Binding-site contacts:
Ligand atom C9 contacts residue LYS137 of chain 1.E at 3.9 Å.
Ligand atom C9 contacts residue HIS67 of chain 1.E at 3.9 Å.
Ligand atom C7 contacts residue TYR81 of chain 1.E at 4.0 Å (hydrophobic).
Ligand atom O1 contacts residue ALA25 of chain 1.E at 4.1 Å.
Ligand atom C2 contacts residue THR29 of chain 1.E at 3.0 Å.
Ligand atom C7 contacts residue HIS67 of chain 1.E at 3.4 Å.
Ligand atom C3 contacts residue LEU141 of chain 1.E at 4.0 Å (hydrophobic).
Ligand atom C3 contacts residue LEU54 of chain 1.E at 3.9 Å (hydrophobic).
Ligand atom O2 contacts residue ASP26 of chain 1.E at 3.7 Å.
Ligand atom O contacts residue TYR79 of chain 1.E at 3.0 Å (h-bond).
Ligand atom O contacts residue TYR81 of chain 1.E at 3.8 Å.
Ligand atom C10 contacts residue HIS67 of chain 1.E at 3.7 Å.
Ligand atom O2 contacts residue ALA25 of chain 1.E at 3.5 Å.
Ligand atom C5 contacts residue ALA25 of chain 1.E at 4.0 Å (hydrophobic).
Ligand atom C10 contacts residue LYS52 of chain 1.E at 3.9 Å.
Ligand atom O contacts residue HIS67 of chain 1.E at 2.9 Å (h-bond).
Ligand atom C4 contacts residue LEU141 of chain 1.E at 4.2 Å (hydrophobic).
Ligand atom C9 contacts residue LEU141 of chain 1.E at 3.9 Å (hydrophobic).
Ligand atom C8 contacts residue TYR81 of chain 1.E at 4.3 Å (hydrophobic).
Ligand atom C8 contacts residue LEU54 of chain 1.E at 4.1 Å (hydrophobic).
Ligand atom C5 contacts residue THR29 of chain 1.E at 4.2 Å.
Ligand atom C10 contacts residue TYR79 of chain 1.E at 3.4 Å (hydrophobic).
Ligand atom C6 contacts residue HIS67 of chain 1.E at 3.8 Å.
Ligand atom C8 contacts residue LEU141 of chain 1.E at 4.0 Å (hydrophobic).
Ligand atom O contacts residue LYS52 of chain 1.E at 4.0 Å.
Ligand atom C4 contacts residue LEU54 of chain 1.E at 4.0 Å (hydrophobic).
Ligand atom C9 contacts residue TYR81 of chain 1.E at 3.5 Å (hydrophobic).
Ligand atom C contacts residue LYS137 of chain 1.E at 3.6 Å.
Ligand atom C4 contacts residue THR29 of chain 1.E at 3.3 Å.
Ligand atom C7 contacts residue LEU141 of chain 1.E at 4.0 Å (hydrophobic).
Ligand atom O2 contacts residue VAL39 of chain 1.E at 3.7 Å.
Ligand atom C3 contacts residue THR29 of chain 1.E at 3.6 Å.
Ligand atom C8 contacts residue HIS67 of chain 1.E at 3.9 Å.
Ligand atom C1 contacts residue THR29 of chain 1.E at 4.1 Å.
Ligand atom C2 contacts residue ILE33 of chain 1.E at 4.2 Å (hydrophobic).
Ligand atom C1 contacts residue ILE33 of chain 1.E at 4.0 Å (hydrophobic).
Ligand atom C2 contacts residue LEU54 of chain 1.E at 4.1 Å (hydrophobic).
Ligand atom C contacts residue LEU141 of chain 1.E at 3.9 Å (hydrophobic).
Ligand atom O1 contacts residue TYR79 of chain 1.E at 3.1 Å (h-bond).
Ligand atom O1 contacts residue LYS52 of chain 1.E at 2.8 Å (salt-bridge).

Sequence of chain 1.E:
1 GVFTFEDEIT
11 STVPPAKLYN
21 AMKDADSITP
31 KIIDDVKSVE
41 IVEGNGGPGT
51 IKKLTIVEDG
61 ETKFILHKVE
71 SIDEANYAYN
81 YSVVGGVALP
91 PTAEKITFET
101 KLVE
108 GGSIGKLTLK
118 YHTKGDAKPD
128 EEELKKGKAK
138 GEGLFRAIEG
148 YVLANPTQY

The small molecule below binds the protein below.
Small molecule (SMILES): O=C(O)c1cc2ccccc2cc1O